The small molecule below binds the protein below.
Small molecule (SMILES): CC(=O)N[C@@H]1[C@@H](O)[C@H](O)[C@@H](CO)O[C@H]1O

Sequence of chain 32.F:
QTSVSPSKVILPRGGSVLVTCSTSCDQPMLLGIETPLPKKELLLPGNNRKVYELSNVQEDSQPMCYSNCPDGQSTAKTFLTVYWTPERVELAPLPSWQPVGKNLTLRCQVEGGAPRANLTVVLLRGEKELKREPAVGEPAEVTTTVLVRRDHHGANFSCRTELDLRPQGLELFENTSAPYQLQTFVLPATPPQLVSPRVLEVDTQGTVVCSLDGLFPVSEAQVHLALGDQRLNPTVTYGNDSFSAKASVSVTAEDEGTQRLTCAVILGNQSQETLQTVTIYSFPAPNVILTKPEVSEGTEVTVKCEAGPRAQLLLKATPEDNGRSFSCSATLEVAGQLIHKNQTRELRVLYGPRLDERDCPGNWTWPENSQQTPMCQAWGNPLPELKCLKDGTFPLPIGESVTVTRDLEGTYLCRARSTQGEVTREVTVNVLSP

Binding-site contacts:
Ligand atom C1 contacts residue THR85 of chain 32.F at 3.8 Å.
Ligand atom C3 contacts residue ASN175 of chain 32.F at 3.8 Å.
Ligand atom O4 contacts residue NAG1 of chain 32.K at 2.3 Å (h-bond).
Ligand atom C7 contacts residue ASN175 of chain 32.F at 3.4 Å.
Ligand atom O6 contacts residue GLU174 of chain 32.F at 3.8 Å.
Ligand atom C1 contacts residue ASN175 of chain 32.F at 1.4 Å.
Ligand atom C5 contacts residue ASN175 of chain 32.F at 3.6 Å.
Ligand atom O5 contacts residue GLU174 of chain 32.F at 3.5 Å (salt-bridge).
Ligand atom C8 contacts residue ARG88 of chain 32.F at 4.3 Å.
Ligand atom C4 contacts residue ASN175 of chain 32.F at 4.2 Å.
Ligand atom N2 contacts residue ASN175 of chain 32.F at 2.9 Å (h-bond).
Ligand atom C2 contacts residue ASN175 of chain 32.F at 2.4 Å.
Ligand atom C5 contacts residue THR85 of chain 32.F at 4.0 Å.
Ligand atom O7 contacts residue ASN175 of chain 32.F at 3.5 Å (h-bond).
Ligand atom O6 contacts residue THR85 of chain 32.F at 4.4 Å.
Ligand atom C7 contacts residue PRO86 of chain 32.F at 4.3 Å (hydrophobic).
Ligand atom C8 contacts residue PRO86 of chain 32.F at 3.6 Å (hydrophobic).
Ligand atom N2 contacts residue THR85 of chain 32.F at 4.5 Å.
Ligand atom C8 contacts residue ASN175 of chain 32.F at 4.5 Å.
Ligand atom C3 contacts residue NAG1 of chain 32.K at 3.7 Å.
Ligand atom O5 contacts residue THR85 of chain 32.F at 4.3 Å.
Ligand atom N2 contacts residue PRO86 of chain 32.F at 3.9 Å.
Ligand atom C6 contacts residue NAG1 of chain 32.K at 4.2 Å.
Ligand atom O3 contacts residue NAG1 of chain 32.K at 3.9 Å.
Ligand atom C2 contacts residue THR85 of chain 32.F at 4.5 Å.
Ligand atom C8 contacts residue GLU87 of chain 32.F at 3.6 Å.
Ligand atom O6 contacts residue PHE173 of chain 32.F at 4.0 Å.
Ligand atom C1 contacts residue GLU174 of chain 32.F at 4.1 Å.
Ligand atom O5 contacts residue ASN175 of chain 32.F at 2.4 Å (h-bond).
Ligand atom C5 contacts residue NAG1 of chain 32.K at 3.8 Å.
Ligand atom C3 contacts residue THR85 of chain 32.F at 4.3 Å.
Ligand atom C4 contacts residue NAG1 of chain 32.K at 3.5 Å.